Sequence of chain 1.D:
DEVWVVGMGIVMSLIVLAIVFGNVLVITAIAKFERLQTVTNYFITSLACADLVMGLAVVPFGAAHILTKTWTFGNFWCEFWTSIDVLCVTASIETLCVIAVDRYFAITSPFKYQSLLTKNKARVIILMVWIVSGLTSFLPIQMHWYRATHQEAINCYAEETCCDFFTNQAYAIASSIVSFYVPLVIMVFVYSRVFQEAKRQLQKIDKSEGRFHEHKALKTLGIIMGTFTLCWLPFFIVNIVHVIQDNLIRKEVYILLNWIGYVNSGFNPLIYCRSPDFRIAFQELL

This protein binds this small molecule.
Small molecule (SMILES): CN[C@@H]1CCc2c(ccc(O)c2O)[C@H]1O

Binding-site contacts:
Ligand atom CAI contacts residue ASP144 of chain 1.D at 3.2 Å.
Ligand atom OAL contacts residue SER238 of chain 1.D at 3.4 Å.
Ligand atom CAG contacts residue ASN324 of chain 1.D at 4.0 Å.
Ligand atom OAL contacts residue SER234 of chain 1.D at 2.4 Å (h-bond).
Ligand atom CAB contacts residue VAL145 of chain 1.D at 4.3 Å (hydrophobic).
Ligand atom OAK contacts residue SER234 of chain 1.D at 2.8 Å (h-bond).
Ligand atom OAL contacts residue PHE321 of chain 1.D at 4.1 Å.
Ligand atom CAG contacts residue PHE224 of chain 1.D at 3.6 Å (hydrophobic).
Ligand atom CAB contacts residue VAL148 of chain 1.D at 3.6 Å (hydrophobic).
Ligand atom CAE contacts residue PHE320 of chain 1.D at 4.3 Å (hydrophobic).
Ligand atom CAH contacts residue PHE224 of chain 1.D at 3.5 Å (hydrophobic).
Ligand atom CAH contacts residue TYR339 of chain 1.D at 3.3 Å (hydrophobic).
Ligand atom OAL contacts residue SER235 of chain 1.D at 4.2 Å.
Ligand atom CAI contacts residue TYR339 of chain 1.D at 4.2 Å (hydrophobic).
Ligand atom OAM contacts residue ASN343 of chain 1.D at 3.5 Å (h-bond).
Ligand atom CAO contacts residue ASP144 of chain 1.D at 3.3 Å.
Ligand atom NAN contacts residue ASP144 of chain 1.D at 2.9 Å (salt-bridge).
Ligand atom CAD contacts residue SER234 of chain 1.D at 3.4 Å.
Ligand atom OAL contacts residue THR149 of chain 1.D at 4.0 Å.
Ligand atom CAC contacts residue PHE321 of chain 1.D at 4.2 Å (hydrophobic).
Ligand atom NAN contacts residue ASN343 of chain 1.D at 3.1 Å (h-bond).
Ligand atom CAG contacts residue TYR339 of chain 1.D at 3.8 Å (hydrophobic).
Ligand atom CAI contacts residue ASN343 of chain 1.D at 3.7 Å.
Ligand atom OAM contacts residue ASP144 of chain 1.D at 2.5 Å (salt-bridge).
Ligand atom CAJ contacts residue ASN343 of chain 1.D at 3.3 Å.
Ligand atom CAB contacts residue PHE321 of chain 1.D at 4.1 Å (hydrophobic).
Ligand atom CAJ contacts residue ASP144 of chain 1.D at 3.4 Å.
Ligand atom CAE contacts residue VAL145 of chain 1.D at 4.2 Å (hydrophobic).
Ligand atom CAA contacts residue PHE320 of chain 1.D at 4.2 Å (hydrophobic).
Ligand atom CAH contacts residue ASN343 of chain 1.D at 4.3 Å.
Ligand atom CAF contacts residue VAL145 of chain 1.D at 4.3 Å (hydrophobic).
Ligand atom CAO contacts residue PHE224 of chain 1.D at 3.9 Å (hydrophobic).
Ligand atom OAL contacts residue VAL145 of chain 1.D at 4.1 Å.
Ligand atom OAM contacts residue TYR347 of chain 1.D at 4.0 Å.
Ligand atom CAA contacts residue VAL148 of chain 1.D at 3.8 Å (hydrophobic).
Ligand atom CAF contacts residue PHE320 of chain 1.D at 3.9 Å (hydrophobic).
Ligand atom CAC contacts residue VAL145 of chain 1.D at 4.0 Å (hydrophobic).
Ligand atom CAJ contacts residue PHE320 of chain 1.D at 3.6 Å (hydrophobic).
Ligand atom CAC contacts residue SER234 of chain 1.D at 3.2 Å.
Ligand atom CAB contacts residue SER238 of chain 1.D at 4.2 Å.